Binding-site contacts:
Ligand atom C1 contacts residue GLY36 of chain 1.A at 4.3 Å.
Ligand atom C1 contacts residue LEU239 of chain 1.A at 4.5 Å (hydrophobic).
Ligand atom C4 contacts residue GLY36 of chain 1.A at 4.4 Å.
Ligand atom C3 contacts residue ASN236 of chain 1.A at 3.8 Å.
Ligand atom O7 contacts residue PRO37 of chain 1.A at 3.7 Å.
Ligand atom O6 contacts residue THR256 of chain 1.A at 4.3 Å.
Ligand atom N2 contacts residue VAL35 of chain 1.A at 4.4 Å.
Ligand atom C7 contacts residue ASP34 of chain 1.A at 3.8 Å.
Ligand atom C5 contacts residue ARG195 of chain 1.A at 4.1 Å.
Ligand atom C6 contacts residue ARG195 of chain 1.A at 3.7 Å.
Ligand atom C1 contacts residue ASN236 of chain 1.A at 1.4 Å.
Ligand atom O5 contacts residue LEU239 of chain 1.A at 3.7 Å.
Ligand atom C4 contacts residue VAL35 of chain 1.A at 4.3 Å (hydrophobic).
Ligand atom C3 contacts residue ASP34 of chain 1.A at 3.4 Å.
Ligand atom O5 contacts residue ASN236 of chain 1.A at 2.4 Å (h-bond).
Ligand atom C7 contacts residue PRO37 of chain 1.A at 4.5 Å (hydrophobic).
Ligand atom C5 contacts residue ASP34 of chain 1.A at 4.2 Å.
Ligand atom O7 contacts residue ASN236 of chain 1.A at 3.6 Å (h-bond).
Ligand atom O2 contacts residue ASP34 of chain 1.A at 4.1 Å.
Ligand atom C1 contacts residue ASP34 of chain 1.A at 4.1 Å.
Ligand atom C5 contacts residue ASN236 of chain 1.A at 3.7 Å.
Ligand atom C8 contacts residue ASP34 of chain 1.A at 3.8 Å.
Ligand atom O3 contacts residue ASP34 of chain 1.A at 3.6 Å.
Ligand atom O7 contacts residue ASN240 of chain 1.A at 4.2 Å.
Ligand atom C1 contacts residue ARG195 of chain 1.A at 4.4 Å.
Ligand atom O7 contacts residue LYS243 of chain 1.A at 4.4 Å.
Ligand atom C8 contacts residue VAL33 of chain 1.A at 4.1 Å (hydrophobic).
Ligand atom O4 contacts residue ASP34 of chain 1.A at 3.9 Å.
Ligand atom C7 contacts residue ASN236 of chain 1.A at 3.4 Å.
Ligand atom C8 contacts residue MET254 of chain 1.A at 3.7 Å (hydrophobic).
Ligand atom C6 contacts residue MET254 of chain 1.A at 3.7 Å (hydrophobic).
Ligand atom C2 contacts residue ASP34 of chain 1.A at 3.6 Å.
Ligand atom O3 contacts residue GLY36 of chain 1.A at 3.9 Å.
Ligand atom C2 contacts residue ASN236 of chain 1.A at 2.5 Å.
Ligand atom O6 contacts residue ARG195 of chain 1.A at 3.1 Å (salt-bridge).
Ligand atom O5 contacts residue ARG195 of chain 1.A at 3.6 Å (salt-bridge).
Ligand atom C4 contacts residue ASN236 of chain 1.A at 4.4 Å.
Ligand atom O6 contacts residue MET254 of chain 1.A at 4.2 Å.
Ligand atom N2 contacts residue ASP34 of chain 1.A at 2.9 Å (salt-bridge).
Ligand atom N2 contacts residue ASN236 of chain 1.A at 2.9 Å (h-bond).

Sequence of chain 1.A:
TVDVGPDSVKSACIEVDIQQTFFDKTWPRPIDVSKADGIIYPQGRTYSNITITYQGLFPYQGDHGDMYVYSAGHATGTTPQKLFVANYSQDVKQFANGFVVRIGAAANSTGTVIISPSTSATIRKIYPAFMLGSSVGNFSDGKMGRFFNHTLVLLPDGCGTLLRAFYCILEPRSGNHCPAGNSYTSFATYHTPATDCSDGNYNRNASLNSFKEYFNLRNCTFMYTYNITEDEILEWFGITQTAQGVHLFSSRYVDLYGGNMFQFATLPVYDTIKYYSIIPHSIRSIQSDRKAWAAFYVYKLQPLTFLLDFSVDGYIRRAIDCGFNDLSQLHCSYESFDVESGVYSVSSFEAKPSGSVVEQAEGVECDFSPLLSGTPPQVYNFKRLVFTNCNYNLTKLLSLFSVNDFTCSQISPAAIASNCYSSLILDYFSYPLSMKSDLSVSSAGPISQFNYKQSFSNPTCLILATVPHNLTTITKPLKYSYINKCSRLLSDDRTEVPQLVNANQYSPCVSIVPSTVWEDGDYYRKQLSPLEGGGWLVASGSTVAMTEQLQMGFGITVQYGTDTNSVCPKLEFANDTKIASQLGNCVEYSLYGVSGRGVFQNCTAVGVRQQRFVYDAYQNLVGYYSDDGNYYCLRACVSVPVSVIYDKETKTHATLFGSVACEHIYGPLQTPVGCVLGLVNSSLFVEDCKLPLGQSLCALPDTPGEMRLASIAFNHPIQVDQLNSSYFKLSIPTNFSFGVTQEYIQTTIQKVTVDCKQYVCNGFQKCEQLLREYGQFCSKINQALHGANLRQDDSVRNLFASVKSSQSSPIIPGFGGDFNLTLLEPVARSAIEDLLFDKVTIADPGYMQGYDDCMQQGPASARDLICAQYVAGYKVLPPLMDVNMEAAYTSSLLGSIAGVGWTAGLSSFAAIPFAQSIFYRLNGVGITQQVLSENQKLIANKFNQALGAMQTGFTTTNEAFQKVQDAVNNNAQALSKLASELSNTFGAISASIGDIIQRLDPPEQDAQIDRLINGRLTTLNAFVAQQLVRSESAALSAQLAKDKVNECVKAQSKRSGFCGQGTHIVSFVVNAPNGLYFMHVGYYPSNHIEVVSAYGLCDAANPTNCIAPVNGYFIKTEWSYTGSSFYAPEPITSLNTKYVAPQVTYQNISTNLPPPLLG

This protein binds this small molecule.
Small molecule (SMILES): CC(=O)N[C@H]1[C@H](O[C@H]2[C@H](O)[C@@H](NC(C)=O)CO[C@@H]2CO)O[C@H](CO)[C@@H](O[C@@H]2O[C@H](CO)[C@@H](O)[C@H](O[C@H]3O[C@H](CO)[C@@H](O)[C@H](O)[C@@H]3O)[C@@H]2O)[C@@H]1O